Binding-site contacts:
Ligand atom C1 contacts residue ALA35 of chain 1.A at 3.9 Å (hydrophobic).
Ligand atom O2 contacts residue LEU66 of chain 1.A at 3.6 Å.
Ligand atom P contacts residue ARG167 of chain 1.A at 3.8 Å.
Ligand atom C1 contacts residue THR36 of chain 1.A at 3.4 Å.
Ligand atom C5 contacts residue ILE133 of chain 1.A at 3.9 Å (hydrophobic).
Ligand atom C3 contacts residue GLY140 of chain 1.A at 3.5 Å.
Ligand atom O1P contacts residue GLY38 of chain 1.A at 3.3 Å (h-bond).
Ligand atom O1 contacts residue ALA35 of chain 1.A at 3.5 Å.
Ligand atom C3 contacts residue HIS138 of chain 1.A at 3.9 Å.
Ligand atom O1 contacts residue ASP67 of chain 1.A at 2.9 Å (salt-bridge).
Ligand atom O4 contacts residue GLY132 of chain 1.A at 3.2 Å.
Ligand atom O1P contacts residue GLY37 of chain 1.A at 3.8 Å.
Ligand atom C5 contacts residue HIS138 of chain 1.A at 3.4 Å.
Ligand atom C6 contacts residue ILE133 of chain 1.A at 3.4 Å (hydrophobic).
Ligand atom O3 contacts residue HIS138 of chain 1.A at 3.3 Å.
Ligand atom O2P contacts residue ARG167 of chain 1.A at 3.8 Å.
Ligand atom O1 contacts residue LEU66 of chain 1.A at 3.7 Å.
Ligand atom O1 contacts residue THR36 of chain 1.A at 2.9 Å (h-bond).
Ligand atom C2 contacts residue ASP67 of chain 1.A at 3.4 Å.
Ligand atom C1 contacts residue LEU66 of chain 1.A at 4.1 Å (hydrophobic).
Ligand atom C2 contacts residue GLY140 of chain 1.A at 3.9 Å.
Ligand atom P contacts residue THR39 of chain 1.A at 3.7 Å.
Ligand atom O3P contacts residue ARG167 of chain 1.A at 2.8 Å (salt-bridge).
Ligand atom O3 contacts residue GLY140 of chain 1.A at 2.7 Å (h-bond).
Ligand atom P contacts residue GLY38 of chain 1.A at 3.6 Å.
Ligand atom P contacts residue LYS202 of chain 1.A at 3.9 Å.
Ligand atom C1 contacts residue ASP67 of chain 1.A at 3.9 Å.
Ligand atom C6 contacts residue LYS202 of chain 1.A at 3.6 Å.
Ligand atom O1P contacts residue THR39 of chain 1.A at 2.6 Å (h-bond).
Ligand atom O5 contacts residue HIS138 of chain 1.A at 2.7 Å (h-bond).
Ligand atom O3P contacts residue GLY37 of chain 1.A at 3.5 Å.
Ligand atom O3P contacts residue GLY38 of chain 1.A at 2.8 Å (h-bond).
Ligand atom C5 contacts residue GLY134 of chain 1.A at 4.1 Å.
Ligand atom O4 contacts residue ILE133 of chain 1.A at 3.9 Å.
Ligand atom O2 contacts residue GLY140 of chain 1.A at 3.1 Å.
Ligand atom O3 contacts residue ILE139 of chain 1.A at 4.2 Å.
Ligand atom O2P contacts residue THR39 of chain 1.A at 3.6 Å.
Ligand atom C2 contacts residue LEU66 of chain 1.A at 4.2 Å (hydrophobic).
Ligand atom O2 contacts residue ASP67 of chain 1.A at 2.4 Å (salt-bridge).
Ligand atom O2P contacts residue LYS202 of chain 1.A at 2.7 Å (salt-bridge).

This protein binds this small molecule.
Small molecule (SMILES): O=C(CO)[C@@H](O)[C@H](O)[C@H](O)COP(=O)(O)O

Sequence of chain 1.A:
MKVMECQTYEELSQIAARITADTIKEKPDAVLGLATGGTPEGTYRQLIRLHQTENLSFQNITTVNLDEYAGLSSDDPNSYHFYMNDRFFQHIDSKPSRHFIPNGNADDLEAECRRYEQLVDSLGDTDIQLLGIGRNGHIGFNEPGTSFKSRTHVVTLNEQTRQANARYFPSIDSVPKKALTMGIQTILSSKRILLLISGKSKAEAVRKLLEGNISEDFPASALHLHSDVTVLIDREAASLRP